This protein binds this small molecule.
Small molecule (SMILES): CCCC[C@@H](CN[C@@H](CCCC)C(=O)N[C@@H](CCC(N)=O)C(=O)N[C@@H](CCCNC(N)=[NH2+])C(N)=O)NC(=O)[C@@H](NC(=O)[C@@H](NC(C)=O)[C@@H](C)O)[C@@H](C)CC

Binding-site contacts:
Ligand atom CB2 contacts residue ASP25 of chain 1.A at 3.3 Å.
Ligand atom C contacts residue GLY152 of chain 1.A at 3.6 Å.
Ligand atom N6 contacts residue ASP29 of chain 1.A at 3.1 Å (salt-bridge).
Ligand atom CB2 contacts residue GLY131 of chain 1.A at 3.6 Å.
Ligand atom CG21 contacts residue ILE188 of chain 1.A at 3.6 Å (hydrophobic).
Ligand atom CE1 contacts residue PRO185 of chain 1.A at 3.6 Å (hydrophobic).
Ligand atom N contacts residue GLY152 of chain 1.A at 3.0 Å (h-bond).
Ligand atom N3 contacts residue ASP129 of chain 1.A at 2.9 Å (salt-bridge).
Ligand atom N2 contacts residue GLY131 of chain 1.A at 2.9 Å (h-bond).
Ligand atom CG21 contacts residue ILE50 of chain 1.A at 3.4 Å (hydrophobic).
Ligand atom NE2 contacts residue ASP30 of chain 1.A at 2.9 Å (salt-bridge).
Ligand atom O1 contacts residue ALA132 of chain 1.A at 3.5 Å.
Ligand atom CA5 contacts residue ASP29 of chain 1.A at 3.5 Å.
Ligand atom O contacts residue VAL82 of chain 1.A at 3.4 Å.
Ligand atom O1 contacts residue GLY131 of chain 1.A at 3.3 Å (h-bond).
Ligand atom CB contacts residue ASP133 of chain 1.A at 3.2 Å.
Ligand atom OE1 contacts residue ASP30 of chain 1.A at 2.8 Å (salt-bridge).
Ligand atom NH2 contacts residue VAL186 of chain 1.A at 3.6 Å.
Ligand atom CA3 contacts residue GLY27 of chain 1.A at 3.4 Å.
Ligand atom CB3 contacts residue ASP129 of chain 1.A at 3.6 Å.
Ligand atom O4 contacts residue GLY27 of chain 1.A at 3.3 Å (h-bond).
Ligand atom N5 contacts residue GLY48 of chain 1.A at 2.8 Å (h-bond).
Ligand atom CG2 contacts residue ASP133 of chain 1.A at 3.3 Å.
Ligand atom C3 contacts residue ASP129 of chain 1.A at 3.6 Å.
Ligand atom O1 contacts residue ASP133 of chain 1.A at 3.0 Å (salt-bridge).
Ligand atom NE2 contacts residue ILE47 of chain 1.A at 3.6 Å.
Ligand atom O3 contacts residue GLY49 of chain 1.A at 3.6 Å.
Ligand atom O4 contacts residue ALA28 of chain 1.A at 3.4 Å.
Ligand atom OE1 contacts residue ASP29 of chain 1.A at 3.1 Å (salt-bridge).
Ligand atom C3 contacts residue ASP25 of chain 1.A at 3.0 Å.
Ligand atom N6 contacts residue ASP30 of chain 1.A at 3.5 Å (salt-bridge).
Ligand atom CA2 contacts residue GLY131 of chain 1.A at 3.6 Å.
Ligand atom O4 contacts residue ASP29 of chain 1.A at 3.0 Å (salt-bridge).
Ligand atom CA4 contacts residue GLY48 of chain 1.A at 3.4 Å.
Ligand atom N4 contacts residue GLY27 of chain 1.A at 3.0 Å (h-bond).
Ligand atom CH3 contacts residue GLY152 of chain 1.A at 3.5 Å.
Ligand atom CA3 contacts residue ASP129 of chain 1.A at 3.4 Å.
Ligand atom CA1 contacts residue GLY152 of chain 1.A at 3.6 Å.
Ligand atom O5 contacts residue GLY48 of chain 1.A at 3.1 Å (h-bond).
Ligand atom N1 contacts residue GLY152 of chain 1.A at 2.8 Å (h-bond).

Sequence of chain 1.A:
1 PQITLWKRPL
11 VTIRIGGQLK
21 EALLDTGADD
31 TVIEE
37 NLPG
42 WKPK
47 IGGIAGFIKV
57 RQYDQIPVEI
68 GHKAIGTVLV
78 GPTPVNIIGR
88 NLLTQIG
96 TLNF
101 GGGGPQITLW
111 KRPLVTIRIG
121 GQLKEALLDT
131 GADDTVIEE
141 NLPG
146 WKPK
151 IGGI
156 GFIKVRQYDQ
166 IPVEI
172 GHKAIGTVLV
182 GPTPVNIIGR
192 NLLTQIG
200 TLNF